Binding-site contacts:
Ligand atom CAS contacts residue ASP121 of chain 1.E at 4.3 Å.
Ligand atom CAT contacts residue GLN151 of chain 1.E at 4.3 Å.
Ligand atom CBA contacts residue SER150 of chain 1.E at 3.4 Å.
Ligand atom CAS contacts residue ASP64 of chain 1.E at 4.1 Å.
Ligand atom OAG contacts residue PHE65 of chain 1.E at 4.2 Å.
Ligand atom CAW contacts residue ASP64 of chain 1.E at 3.9 Å.
Ligand atom OAF contacts residue GLU157 of chain 1.E at 2.9 Å (salt-bridge).
Ligand atom NBD contacts residue ASP121 of chain 1.E at 4.3 Å.
Ligand atom FAH contacts residue SER150 of chain 1.E at 4.1 Å.
Ligand atom NBE contacts residue SER150 of chain 1.E at 3.8 Å.
Ligand atom CAM contacts residue ASP121 of chain 1.E at 4.1 Å.
Ligand atom CAU contacts residue SER150 of chain 1.E at 4.0 Å.
Ligand atom CLAI contacts residue SER150 of chain 1.E at 3.2 Å.
Ligand atom CBB contacts residue SER150 of chain 1.E at 3.0 Å.
Ligand atom CAR contacts residue SER150 of chain 1.E at 3.7 Å.
Ligand atom CAJ contacts residue SER150 of chain 1.E at 4.2 Å.
Ligand atom OAF contacts residue ASP64 of chain 1.E at 3.9 Å.
Ligand atom NBF contacts residue SER150 of chain 1.E at 3.2 Å (h-bond).
Ligand atom CAV contacts residue SER150 of chain 1.E at 3.0 Å.
Ligand atom CAX contacts residue SER150 of chain 1.E at 3.2 Å.
Ligand atom CLAI contacts residue GLU157 of chain 1.E at 3.5 Å.
Ligand atom CAZ contacts residue GLU157 of chain 1.E at 4.0 Å.
Ligand atom CLAI contacts residue ALA154 of chain 1.E at 4.2 Å.
Ligand atom OAE contacts residue ASP121 of chain 1.E at 3.9 Å.
Ligand atom CAO contacts residue SER150 of chain 1.E at 4.2 Å.
Ligand atom FAH contacts residue GLN151 of chain 1.E at 3.3 Å.
Ligand atom CBC contacts residue SER150 of chain 1.E at 3.9 Å.
Ligand atom CAL contacts residue GLU157 of chain 1.E at 4.1 Å.
Ligand atom CAW contacts residue GLU157 of chain 1.E at 4.2 Å.
Ligand atom OAG contacts residue ASP64 of chain 1.E at 2.6 Å (salt-bridge).
Ligand atom CAY contacts residue SER150 of chain 1.E at 3.7 Å.
Ligand atom CAZ contacts residue SER150 of chain 1.E at 3.8 Å.
Ligand atom OAG contacts residue GLU157 of chain 1.E at 3.6 Å (salt-bridge).
Ligand atom CLAI contacts residue GLN151 of chain 1.E at 4.2 Å.
Ligand atom CAW contacts residue SER150 of chain 1.E at 3.8 Å.
Ligand atom NAP contacts residue SER150 of chain 1.E at 3.8 Å.
Ligand atom OAD contacts residue SER150 of chain 1.E at 4.0 Å.
Ligand atom CAL contacts residue SER150 of chain 1.E at 3.3 Å.
Ligand atom CAT contacts residue SER150 of chain 1.E at 3.5 Å.
Ligand atom OAE contacts residue ASP64 of chain 1.E at 3.1 Å (salt-bridge).

Sequence of chain 1.E:
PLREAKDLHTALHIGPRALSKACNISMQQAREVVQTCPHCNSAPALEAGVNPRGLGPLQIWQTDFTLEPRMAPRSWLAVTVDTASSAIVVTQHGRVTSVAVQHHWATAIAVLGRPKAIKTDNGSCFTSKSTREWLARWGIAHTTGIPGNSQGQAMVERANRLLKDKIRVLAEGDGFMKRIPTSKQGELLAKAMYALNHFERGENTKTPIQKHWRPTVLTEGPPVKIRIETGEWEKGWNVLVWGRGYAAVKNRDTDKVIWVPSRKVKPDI

This small molecule binds to this protein.
Small molecule (SMILES): CCN1C[C@H](C)n2c(c(O)c3c(=O)n(Cc4ccc(F)c(Cl)c4)nc(C(=O)NC)c32)C1=O